A protein and the small-molecule ligand that binds it are described below.
Small molecule (SMILES): CCCCCCCC[N+](CCCCCCCC)(CCCCCCCC)CCCCCCCC

Sequence of chain 4.C:
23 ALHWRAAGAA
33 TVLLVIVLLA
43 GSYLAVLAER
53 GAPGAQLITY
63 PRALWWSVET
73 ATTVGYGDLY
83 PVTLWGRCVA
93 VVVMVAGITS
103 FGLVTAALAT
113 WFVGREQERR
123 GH

Sequence of chain 2.C:
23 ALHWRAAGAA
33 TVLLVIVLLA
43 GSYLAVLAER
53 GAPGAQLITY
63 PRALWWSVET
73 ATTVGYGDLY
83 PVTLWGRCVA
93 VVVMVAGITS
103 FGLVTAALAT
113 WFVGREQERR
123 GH

Sequence of chain 1.C:
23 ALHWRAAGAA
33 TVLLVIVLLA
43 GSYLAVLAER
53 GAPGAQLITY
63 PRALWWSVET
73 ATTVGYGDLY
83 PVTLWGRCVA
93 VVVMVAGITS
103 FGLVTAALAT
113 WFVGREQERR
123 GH

Sequence of chain 3.C:
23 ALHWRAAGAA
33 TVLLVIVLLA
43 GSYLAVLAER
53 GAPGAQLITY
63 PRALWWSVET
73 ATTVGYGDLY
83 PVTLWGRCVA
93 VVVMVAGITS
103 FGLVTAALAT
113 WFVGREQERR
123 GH

Binding-site contacts:
Ligand atom CAG contacts residue HX01 of chain 3.G at 0.0 Å.
Ligand atom CBC contacts residue HX01 of chain 3.G at 0.0 Å.
Ligand atom CAC contacts residue HX01 of chain 3.G at 0.0 Å.
Ligand atom CAI contacts residue HX01 of chain 3.G at 0.0 Å.
Ligand atom CAT contacts residue HX01 of chain 3.G at 0.0 Å.
Ligand atom CAF contacts residue HX01 of chain 3.G at 0.0 Å.
Ligand atom CAZ contacts residue HX01 of chain 3.G at 0.0 Å.
Ligand atom CAJ contacts residue HX01 of chain 3.G at 0.0 Å.
Ligand atom CAP contacts residue HX01 of chain 3.G at 0.0 Å.
Ligand atom CAU contacts residue HX01 of chain 3.G at 0.0 Å.
Ligand atom CAO contacts residue HX01 of chain 3.G at 0.0 Å.
Ligand atom CAL contacts residue HX01 of chain 3.G at 0.0 Å.
Ligand atom CAY contacts residue HX01 of chain 3.G at 0.0 Å.
Ligand atom CAH contacts residue HX01 of chain 4.G at 0.2 Å.
Ligand atom CBE contacts residue HX01 of chain 3.G at 0.0 Å.
Ligand atom CAB contacts residue HX01 of chain 3.G at 0.0 Å.
Ligand atom NAQ contacts residue HX01 of chain 4.G at 0.0 Å (h-bond).
Ligand atom CAA contacts residue HX01 of chain 3.G at 0.0 Å.
Ligand atom CAS contacts residue HX01 of chain 3.G at 0.0 Å.
Ligand atom CAW contacts residue HX01 of chain 3.G at 0.0 Å.
Ligand atom CAM contacts residue HX01 of chain 3.G at 0.0 Å.
Ligand atom CBD contacts residue HX01 of chain 3.G at 0.0 Å.
Ligand atom CBB contacts residue HX01 of chain 3.G at 0.0 Å.
Ligand atom CBF contacts residue HX01 of chain 3.G at 0.0 Å.
Ligand atom CBA contacts residue HX01 of chain 3.G at 0.0 Å.
Ligand atom CBG contacts residue HX01 of chain 2.G at 0.2 Å.
Ligand atom CAE contacts residue HX01 of chain 3.G at 0.0 Å.
Ligand atom CAH contacts residue HX01 of chain 2.G at 0.2 Å.
Ligand atom CAR contacts residue HX01 of chain 3.G at 0.0 Å.
Ligand atom CAD contacts residue HX01 of chain 3.G at 0.0 Å.
Ligand atom CAX contacts residue HX01 of chain 3.G at 0.0 Å.
Ligand atom CAI contacts residue HX01 of chain 2.G at 0.2 Å.
Ligand atom CBG contacts residue HX01 of chain 3.G at 0.0 Å.
Ligand atom CAI contacts residue HX01 of chain 4.G at 0.2 Å.
Ligand atom NAQ contacts residue HX01 of chain 2.G at 0.0 Å (h-bond).
Ligand atom CAK contacts residue HX01 of chain 3.G at 0.0 Å.
Ligand atom CAH contacts residue HX01 of chain 3.G at 0.0 Å.
Ligand atom CAN contacts residue HX01 of chain 3.G at 0.0 Å.
Ligand atom CAV contacts residue HX01 of chain 3.G at 0.0 Å.
Ligand atom NAQ contacts residue HX01 of chain 3.G at 0.0 Å (h-bond).